Sequence of chain 1.A:
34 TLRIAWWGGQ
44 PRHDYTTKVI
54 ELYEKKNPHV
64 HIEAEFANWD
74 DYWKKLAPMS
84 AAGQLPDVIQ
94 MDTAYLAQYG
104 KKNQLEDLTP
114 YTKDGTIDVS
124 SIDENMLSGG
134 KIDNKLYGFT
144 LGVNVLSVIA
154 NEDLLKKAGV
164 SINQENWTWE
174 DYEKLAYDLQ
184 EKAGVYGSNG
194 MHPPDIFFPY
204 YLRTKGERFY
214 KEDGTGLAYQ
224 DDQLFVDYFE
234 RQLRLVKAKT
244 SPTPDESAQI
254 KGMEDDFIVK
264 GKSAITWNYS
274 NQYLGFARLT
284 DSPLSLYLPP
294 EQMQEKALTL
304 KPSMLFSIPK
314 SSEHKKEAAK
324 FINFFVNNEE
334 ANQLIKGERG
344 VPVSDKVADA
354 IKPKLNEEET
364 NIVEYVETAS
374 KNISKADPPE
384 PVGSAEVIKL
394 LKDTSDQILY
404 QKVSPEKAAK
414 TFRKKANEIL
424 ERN

This protein binds this small molecule.
Small molecule (SMILES): C[C@@H]1O[C@@H](O)[C@H](O[C@H]2OC(C(=O)O)=C[C@H](O)[C@H]2O)[C@H](O)[C@H]1O[C@@H]1O[C@H](CO)[C@H](O)[C@H](O)[C@H]1O

Binding-site contacts:
Ligand atom O4 contacts residue ASN271 of chain 1.A at 3.1 Å (h-bond).
Ligand atom O4 contacts residue GLN275 of chain 1.A at 3.1 Å (h-bond).
Ligand atom O3 contacts residue GLN275 of chain 1.A at 3.4 Å (h-bond).
Ligand atom O6A contacts residue ASN274 of chain 1.A at 2.9 Å (h-bond).
Ligand atom C6 contacts residue ARG45 of chain 1.A at 3.5 Å.
Ligand atom C1 contacts residue GLN275 of chain 1.A at 3.6 Å.
Ligand atom O5 contacts residue ASN271 of chain 1.A at 3.1 Å (h-bond).
Ligand atom O6B contacts residue TRP40 of chain 1.A at 2.9 Å (h-bond).
Ligand atom O1 contacts residue PRO196 of chain 1.A at 3.6 Å.
Ligand atom O3 contacts residue ASN147 of chain 1.A at 2.9 Å (h-bond).
Ligand atom C2 contacts residue SER306 of chain 1.A at 3.4 Å.
Ligand atom O5 contacts residue ILE199 of chain 1.A at 3.6 Å.
Ligand atom O2 contacts residue HIS195 of chain 1.A at 2.8 Å (h-bond).
Ligand atom O3 contacts residue HIS195 of chain 1.A at 3.5 Å.
Ligand atom O4 contacts residue ASN271 of chain 1.A at 3.3 Å (h-bond).
Ligand atom O3 contacts residue LYS304 of chain 1.A at 3.2 Å.
Ligand atom O6A contacts residue ARG45 of chain 1.A at 2.8 Å (salt-bridge).
Ligand atom C6 contacts residue ASP259 of chain 1.A at 3.3 Å.
Ligand atom O3 contacts residue SER306 of chain 1.A at 2.6 Å (h-bond).
Ligand atom C3 contacts residue TYR272 of chain 1.A at 3.5 Å (hydrophobic).
Ligand atom O5 contacts residue TYR272 of chain 1.A at 3.5 Å.
Ligand atom O5 contacts residue TRP40 of chain 1.A at 3.1 Å (h-bond).
Ligand atom O6A contacts residue GLN275 of chain 1.A at 3.5 Å.
Ligand atom C4 contacts residue ASP259 of chain 1.A at 3.1 Å.
Ligand atom O6B contacts residue ARG45 of chain 1.A at 3.0 Å (salt-bridge).
Ligand atom C1 contacts residue TRP72 of chain 1.A at 3.5 Å (hydrophobic).
Ligand atom O2 contacts residue ASP95 of chain 1.A at 2.5 Å (salt-bridge).
Ligand atom O6 contacts residue ASP259 of chain 1.A at 2.7 Å (salt-bridge).
Ligand atom O4 contacts residue ASP259 of chain 1.A at 2.7 Å (salt-bridge).
Ligand atom C3 contacts residue SER306 of chain 1.A at 3.4 Å.
Ligand atom C1 contacts residue ASN271 of chain 1.A at 3.5 Å.
Ligand atom C2 contacts residue ASN271 of chain 1.A at 3.6 Å.
Ligand atom C4 contacts residue GLN275 of chain 1.A at 3.5 Å.
Ligand atom C2 contacts residue ASP95 of chain 1.A at 3.1 Å.
Ligand atom C2 contacts residue HIS195 of chain 1.A at 3.6 Å.
Ligand atom O6A contacts residue MET307 of chain 1.A at 3.6 Å.
Ligand atom O5 contacts residue GLN275 of chain 1.A at 3.0 Å (h-bond).
Ligand atom O2 contacts residue LYS304 of chain 1.A at 2.8 Å (salt-bridge).
Ligand atom C4 contacts residue ASN147 of chain 1.A at 3.7 Å.
Ligand atom O2 contacts residue PRO196 of chain 1.A at 3.7 Å.